Binding-site contacts:
Ligand atom C7 contacts residue ASN169 of chain 1.H at 3.2 Å.
Ligand atom O5 contacts residue ASN169 of chain 1.H at 2.4 Å (h-bond).
Ligand atom C7 contacts residue ASN240 of chain 1.H at 4.0 Å.
Ligand atom C2 contacts residue ASN169 of chain 1.H at 2.3 Å.
Ligand atom C3 contacts residue ASN240 of chain 1.H at 4.3 Å.
Ligand atom C1 contacts residue ASN240 of chain 1.H at 4.0 Å.
Ligand atom C8 contacts residue ASP241 of chain 1.H at 4.0 Å.
Ligand atom C2 contacts residue ASN240 of chain 1.H at 4.0 Å.
Ligand atom C8 contacts residue ASN240 of chain 1.H at 3.7 Å.
Ligand atom C5 contacts residue ASN169 of chain 1.H at 3.7 Å.
Ligand atom C8 contacts residue PRO221 of chain 1.F at 3.7 Å (hydrophobic).
Ligand atom C8 contacts residue ASN169 of chain 1.H at 4.2 Å.
Ligand atom C7 contacts residue ALA242 of chain 1.H at 3.9 Å (hydrophobic).
Ligand atom N2 contacts residue ASN240 of chain 1.H at 3.2 Å (h-bond).
Ligand atom C8 contacts residue ALA242 of chain 1.H at 3.6 Å (hydrophobic).
Ligand atom O7 contacts residue ALA242 of chain 1.H at 4.0 Å.
Ligand atom C4 contacts residue ASN169 of chain 1.H at 4.2 Å.
Ligand atom N2 contacts residue ASN169 of chain 1.H at 2.7 Å (h-bond).
Ligand atom C3 contacts residue ASN169 of chain 1.H at 3.7 Å.
Ligand atom O7 contacts residue ASN169 of chain 1.H at 3.5 Å (h-bond).
Ligand atom C1 contacts residue ASN169 of chain 1.H at 1.4 Å.

Sequence of chain 1.H:
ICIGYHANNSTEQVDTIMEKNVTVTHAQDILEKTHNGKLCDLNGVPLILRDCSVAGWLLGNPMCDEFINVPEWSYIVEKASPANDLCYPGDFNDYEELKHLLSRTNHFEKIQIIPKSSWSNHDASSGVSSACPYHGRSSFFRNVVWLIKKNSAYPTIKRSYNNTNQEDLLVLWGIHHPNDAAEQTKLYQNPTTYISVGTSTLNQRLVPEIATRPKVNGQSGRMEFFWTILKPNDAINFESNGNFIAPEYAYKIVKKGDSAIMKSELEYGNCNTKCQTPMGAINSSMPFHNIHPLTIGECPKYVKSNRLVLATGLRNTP

Sequence of chain 1.F:
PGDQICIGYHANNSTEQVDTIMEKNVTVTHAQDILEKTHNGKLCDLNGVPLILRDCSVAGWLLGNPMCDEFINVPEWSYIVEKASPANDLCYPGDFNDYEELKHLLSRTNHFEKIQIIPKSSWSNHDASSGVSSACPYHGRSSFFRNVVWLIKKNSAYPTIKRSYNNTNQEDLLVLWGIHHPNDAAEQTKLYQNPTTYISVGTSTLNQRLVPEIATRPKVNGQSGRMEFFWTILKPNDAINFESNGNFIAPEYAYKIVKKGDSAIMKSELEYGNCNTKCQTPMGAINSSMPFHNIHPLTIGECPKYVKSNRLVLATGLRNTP

A small-molecule ligand and the protein it binds are described below.
Small molecule (SMILES): CC(=O)N[C@H]1[C@H](O[C@H]2[C@H](O)[C@@H](NC(C)=O)CO[C@@H]2CO)O[C@H](CO)[C@@H](O[C@H]2O[C@H](CO)[C@@H](O)[C@H](O)[C@@H]2O)[C@@H]1O